Sequence of chain 1.B:
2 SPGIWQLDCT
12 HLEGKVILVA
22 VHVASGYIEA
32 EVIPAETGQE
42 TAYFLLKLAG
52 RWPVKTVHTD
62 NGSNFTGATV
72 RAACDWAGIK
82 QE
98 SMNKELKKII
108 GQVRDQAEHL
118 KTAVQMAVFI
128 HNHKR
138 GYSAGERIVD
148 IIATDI

Sequence of chain 1.A:
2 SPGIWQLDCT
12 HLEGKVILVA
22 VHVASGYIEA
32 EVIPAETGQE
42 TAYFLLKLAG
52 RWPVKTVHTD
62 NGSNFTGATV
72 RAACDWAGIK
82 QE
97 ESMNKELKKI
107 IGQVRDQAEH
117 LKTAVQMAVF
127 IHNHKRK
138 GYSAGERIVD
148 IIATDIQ

Binding-site contacts:
Ligand atom C5 contacts residue ALA74 of chain 1.A at 4.0 Å (hydrophobic).
Ligand atom C9 contacts residue THR70 of chain 1.A at 4.2 Å.
Ligand atom C1 contacts residue MET123 of chain 1.B at 4.5 Å (hydrophobic).
Ligand atom C10 contacts residue ALA43 of chain 1.A at 3.9 Å (hydrophobic).
Ligand atom C5 contacts residue THR119 of chain 1.B at 3.8 Å.
Ligand atom C3 contacts residue TRP77 of chain 1.A at 4.2 Å (hydrophobic).
Ligand atom C10 contacts residue ALA74 of chain 1.A at 4.0 Å (hydrophobic).
Ligand atom C10 contacts residue TYR44 of chain 1.A at 4.0 Å (hydrophobic).
Ligand atom C7 contacts residue THR119 of chain 1.B at 3.5 Å.
Ligand atom C10 contacts residue THR119 of chain 1.B at 4.0 Å.
Ligand atom C6 contacts residue THR119 of chain 1.B at 3.5 Å.
Ligand atom O4 contacts residue ALA74 of chain 1.A at 3.6 Å.
Ligand atom C9 contacts residue THR119 of chain 1.B at 3.9 Å.
Ligand atom C3 contacts residue ALA74 of chain 1.A at 4.3 Å (hydrophobic).
Ligand atom C1 contacts residue THR119 of chain 1.B at 4.1 Å.
Ligand atom C5 contacts residue LEU47 of chain 1.A at 4.0 Å (hydrophobic).
Ligand atom C11 contacts residue ALA73 of chain 1.A at 3.8 Å (hydrophobic).
Ligand atom O4 contacts residue THR119 of chain 1.B at 4.5 Å.
Ligand atom C11 contacts residue ALA74 of chain 1.A at 3.9 Å (hydrophobic).
Ligand atom C2 contacts residue MET123 of chain 1.B at 4.3 Å (hydrophobic).
Ligand atom C9 contacts residue GLN40 of chain 1.A at 4.3 Å.
Ligand atom O12 contacts residue ALA73 of chain 1.A at 3.8 Å.
Ligand atom C11 contacts residue TRP77 of chain 1.A at 4.3 Å (hydrophobic).
Ligand atom C8 contacts residue GLN40 of chain 1.A at 3.9 Å.
Ligand atom C10 contacts residue LEU47 of chain 1.A at 3.9 Å (hydrophobic).
Ligand atom C3 contacts residue MET123 of chain 1.B at 4.0 Å (hydrophobic).
Ligand atom C8 contacts residue THR70 of chain 1.A at 3.8 Å.
Ligand atom C9 contacts residue ALA43 of chain 1.A at 3.7 Å (hydrophobic).
Ligand atom C1 contacts residue GLN113 of chain 1.B at 4.0 Å.
Ligand atom C7 contacts residue THR70 of chain 1.A at 4.2 Å.
Ligand atom O4 contacts residue LEU47 of chain 1.A at 3.7 Å.
Ligand atom C3 contacts residue LEU47 of chain 1.A at 4.3 Å (hydrophobic).
Ligand atom C9 contacts residue TYR44 of chain 1.A at 3.8 Å (hydrophobic).
Ligand atom C8 contacts residue THR119 of chain 1.B at 3.7 Å.

A protein and the small-molecule ligand that binds it are described below.
Small molecule (SMILES): OC[C@@H]1COc2ccccc2C1